The small molecule below binds the protein below.
Small molecule (SMILES): CC(=O)N[C@H]1[C@H](O[C@H]2[C@H](O)[C@@H](NC(C)=O)CO[C@@H]2CO)O[C@H](CO)[C@@H](O)[C@@H]1O

Sequence of chain 1.C:
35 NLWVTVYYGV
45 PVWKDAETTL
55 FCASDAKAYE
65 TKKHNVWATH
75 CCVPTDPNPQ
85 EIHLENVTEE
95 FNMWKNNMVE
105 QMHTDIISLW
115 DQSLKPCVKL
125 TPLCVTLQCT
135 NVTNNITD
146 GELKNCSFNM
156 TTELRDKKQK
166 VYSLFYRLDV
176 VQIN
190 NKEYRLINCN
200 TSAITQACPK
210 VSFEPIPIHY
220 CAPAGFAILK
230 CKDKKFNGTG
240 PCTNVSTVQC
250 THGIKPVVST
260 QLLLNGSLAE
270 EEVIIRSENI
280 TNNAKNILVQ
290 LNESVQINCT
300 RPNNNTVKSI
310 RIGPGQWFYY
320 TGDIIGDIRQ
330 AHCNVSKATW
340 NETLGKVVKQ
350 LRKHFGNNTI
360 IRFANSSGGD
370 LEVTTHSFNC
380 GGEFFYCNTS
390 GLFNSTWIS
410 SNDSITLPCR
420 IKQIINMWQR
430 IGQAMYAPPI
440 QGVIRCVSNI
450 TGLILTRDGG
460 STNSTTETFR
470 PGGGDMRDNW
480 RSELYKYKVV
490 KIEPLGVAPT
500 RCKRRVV

Binding-site contacts:
Ligand atom O5 contacts residue THR415 of chain 1.C at 4.0 Å.
Ligand atom N2 contacts residue ASN333 of chain 1.C at 2.9 Å (h-bond).
Ligand atom C1 contacts residue THR415 of chain 1.C at 3.8 Å.
Ligand atom C2 contacts residue HIS331 of chain 1.C at 3.9 Å.
Ligand atom C2 contacts residue ASN333 of chain 1.C at 2.5 Å.
Ligand atom C5 contacts residue THR415 of chain 1.C at 4.5 Å.
Ligand atom C4 contacts residue ASN333 of chain 1.C at 4.2 Å.
Ligand atom C5 contacts residue ASN333 of chain 1.C at 3.7 Å.
Ligand atom O7 contacts residue ASN297 of chain 1.C at 4.3 Å.
Ligand atom O5 contacts residue ASN333 of chain 1.C at 2.4 Å (h-bond).
Ligand atom C8 contacts residue THR299 of chain 1.C at 3.2 Å.
Ligand atom C7 contacts residue HIS331 of chain 1.C at 3.8 Å.
Ligand atom N2 contacts residue HIS331 of chain 1.C at 3.0 Å (h-bond).
Ligand atom C8 contacts residue ASN297 of chain 1.C at 3.4 Å.
Ligand atom C3 contacts residue HIS331 of chain 1.C at 3.8 Å.
Ligand atom C3 contacts residue ASN333 of chain 1.C at 3.7 Å.
Ligand atom C8 contacts residue ASN333 of chain 1.C at 3.8 Å.
Ligand atom O7 contacts residue ASN333 of chain 1.C at 3.5 Å (h-bond).
Ligand atom C7 contacts residue ASN333 of chain 1.C at 3.3 Å.
Ligand atom C7 contacts residue ASN297 of chain 1.C at 4.4 Å.
Ligand atom C1 contacts residue ASN333 of chain 1.C at 1.5 Å.
Ligand atom O3 contacts residue HIS331 of chain 1.C at 4.1 Å.
Ligand atom C8 contacts residue HIS331 of chain 1.C at 3.7 Å.
Ligand atom C1 contacts residue HIS331 of chain 1.C at 4.4 Å.